Binding-site contacts:
Ligand atom C1 contacts residue ASN243 of chain 5.A at 4.0 Å.
Ligand atom N2 contacts residue PRO279 of chain 5.A at 4.3 Å.
Ligand atom O5 contacts residue LYS246 of chain 5.A at 4.3 Å.
Ligand atom O3 contacts residue VAL278 of chain 5.A at 4.0 Å.
Ligand atom C1 contacts residue ASN243 of chain 5.A at 3.4 Å.
Ligand atom O5 contacts residue ASN243 of chain 5.A at 3.9 Å.
Ligand atom C4 contacts residue PHE276 of chain 5.A at 3.3 Å (hydrophobic).
Ligand atom C2 contacts residue ASN239 of chain 5.A at 2.6 Å.
Ligand atom C6 contacts residue ASN239 of chain 5.A at 4.3 Å.
Ligand atom O5 contacts residue ASN239 of chain 5.A at 2.5 Å (h-bond).
Ligand atom C1 contacts residue ASN239 of chain 5.A at 1.5 Å.
Ligand atom C4 contacts residue LEU247 of chain 5.A at 4.3 Å (hydrophobic).
Ligand atom C5 contacts residue ASN243 of chain 5.A at 4.2 Å.
Ligand atom O3 contacts residue PRO279 of chain 5.A at 4.2 Å.
Ligand atom O3 contacts residue PHE276 of chain 5.A at 3.3 Å (h-bond).
Ligand atom O4 contacts residue LEU247 of chain 5.A at 4.0 Å.
Ligand atom C6 contacts residue ASN243 of chain 5.A at 3.3 Å.
Ligand atom C6 contacts residue ASN243 of chain 5.A at 3.7 Å.
Ligand atom C6 contacts residue LEU247 of chain 5.A at 3.9 Å (hydrophobic).
Ligand atom C5 contacts residue ASN239 of chain 5.A at 3.8 Å.
Ligand atom N2 contacts residue ASN239 of chain 5.A at 2.9 Å (h-bond).
Ligand atom C3 contacts residue PHE276 of chain 5.A at 3.5 Å (hydrophobic).
Ligand atom N2 contacts residue TYR235 of chain 5.A at 3.8 Å.
Ligand atom O5 contacts residue ASN243 of chain 5.A at 3.7 Å.
Ligand atom C8 contacts residue PRO279 of chain 5.A at 3.2 Å (hydrophobic).
Ligand atom O7 contacts residue TYR235 of chain 5.A at 3.5 Å.
Ligand atom C3 contacts residue ASN239 of chain 5.A at 3.8 Å.
Ligand atom C7 contacts residue ASN239 of chain 5.A at 3.9 Å.
Ligand atom C7 contacts residue TYR235 of chain 5.A at 4.2 Å (hydrophobic).
Ligand atom O2 contacts residue PRO279 of chain 5.A at 4.0 Å.
Ligand atom C4 contacts residue ASN239 of chain 5.A at 4.3 Å.
Ligand atom O4 contacts residue PHE276 of chain 5.A at 3.5 Å (h-bond).
Ligand atom C5 contacts residue ASN243 of chain 5.A at 3.5 Å.
Ligand atom O6 contacts residue ASN243 of chain 5.A at 4.2 Å.
Ligand atom C4 contacts residue ASN243 of chain 5.A at 4.3 Å.
Ligand atom C6 contacts residue LYS246 of chain 5.A at 3.9 Å.

The protein below binds the small molecule below.
Small molecule (SMILES): CC(=O)N[C@H]1[C@H](O[C@H]2[C@H](O)[C@@H](NC(C)=O)CO[C@@H]2CO[C@H]2O[C@@H](C)[C@@H](O)[C@@H](O)[C@@H]2O)O[C@H](CO)[C@@H](O)[C@@H]1O

Sequence of chain 5.A:
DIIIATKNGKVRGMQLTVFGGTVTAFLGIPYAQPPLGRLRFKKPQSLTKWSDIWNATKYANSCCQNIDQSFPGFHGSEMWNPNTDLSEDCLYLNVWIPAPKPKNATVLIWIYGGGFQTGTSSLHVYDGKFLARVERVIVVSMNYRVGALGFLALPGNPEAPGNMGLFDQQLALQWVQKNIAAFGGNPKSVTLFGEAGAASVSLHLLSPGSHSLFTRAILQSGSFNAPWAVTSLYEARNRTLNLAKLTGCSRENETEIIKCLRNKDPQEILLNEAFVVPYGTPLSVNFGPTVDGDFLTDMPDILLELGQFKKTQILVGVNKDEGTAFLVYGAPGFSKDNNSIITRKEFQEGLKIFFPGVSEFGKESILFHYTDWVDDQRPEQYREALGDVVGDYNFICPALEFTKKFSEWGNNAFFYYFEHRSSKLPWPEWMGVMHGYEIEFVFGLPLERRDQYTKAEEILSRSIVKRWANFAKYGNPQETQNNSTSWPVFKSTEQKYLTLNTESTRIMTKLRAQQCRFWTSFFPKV